Sequence of chain 1.W:
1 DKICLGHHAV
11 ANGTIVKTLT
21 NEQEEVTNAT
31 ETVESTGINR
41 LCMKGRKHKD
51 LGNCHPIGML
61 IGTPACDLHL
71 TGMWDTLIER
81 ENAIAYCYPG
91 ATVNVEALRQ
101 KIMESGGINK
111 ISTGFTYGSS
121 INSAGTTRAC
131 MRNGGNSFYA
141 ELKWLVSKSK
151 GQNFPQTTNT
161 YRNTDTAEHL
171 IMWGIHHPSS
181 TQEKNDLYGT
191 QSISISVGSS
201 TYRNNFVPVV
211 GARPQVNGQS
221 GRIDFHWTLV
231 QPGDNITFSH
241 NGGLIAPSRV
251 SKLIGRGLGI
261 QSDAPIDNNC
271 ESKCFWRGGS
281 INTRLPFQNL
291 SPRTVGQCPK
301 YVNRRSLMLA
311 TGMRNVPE

Sequence of chain 1.U:
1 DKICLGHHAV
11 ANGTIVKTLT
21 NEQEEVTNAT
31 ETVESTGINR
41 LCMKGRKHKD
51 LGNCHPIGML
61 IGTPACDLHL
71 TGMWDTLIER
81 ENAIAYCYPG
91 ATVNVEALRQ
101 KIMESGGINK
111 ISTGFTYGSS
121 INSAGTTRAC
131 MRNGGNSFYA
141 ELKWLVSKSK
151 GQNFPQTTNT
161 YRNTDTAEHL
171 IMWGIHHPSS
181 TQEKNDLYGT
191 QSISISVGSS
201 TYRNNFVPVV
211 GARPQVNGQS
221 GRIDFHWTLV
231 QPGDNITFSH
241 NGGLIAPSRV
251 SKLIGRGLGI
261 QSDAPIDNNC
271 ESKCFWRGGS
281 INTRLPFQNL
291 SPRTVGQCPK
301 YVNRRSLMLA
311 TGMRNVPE

Binding-site contacts:
Ligand atom O5 contacts residue ASN235 of chain 1.W at 1.8 Å (h-bond).
Ligand atom C5 contacts residue ARG162 of chain 1.W at 3.8 Å.
Ligand atom C1 contacts residue ARG162 of chain 1.W at 4.1 Å.
Ligand atom O7 contacts residue PRO214 of chain 1.U at 3.7 Å.
Ligand atom O6 contacts residue ARG162 of chain 1.W at 4.2 Å.
Ligand atom C8 contacts residue ASP234 of chain 1.W at 3.5 Å.
Ligand atom C7 contacts residue ASN235 of chain 1.W at 3.4 Å.
Ligand atom O7 contacts residue ASN235 of chain 1.W at 3.7 Å.
Ligand atom C8 contacts residue GLY233 of chain 1.W at 2.8 Å.
Ligand atom C6 contacts residue ASN235 of chain 1.W at 4.1 Å.
Ligand atom C8 contacts residue ASN235 of chain 1.W at 3.4 Å.
Ligand atom C1 contacts residue ASN235 of chain 1.W at 1.4 Å.
Ligand atom C7 contacts residue GLY233 of chain 1.W at 4.2 Å.
Ligand atom C3 contacts residue ASN235 of chain 1.W at 3.9 Å.
Ligand atom C2 contacts residue ASN235 of chain 1.W at 2.8 Å.
Ligand atom C4 contacts residue ASN235 of chain 1.W at 4.0 Å.
Ligand atom O5 contacts residue ARG162 of chain 1.W at 3.6 Å.
Ligand atom C6 contacts residue ARG162 of chain 1.W at 3.7 Å.
Ligand atom N2 contacts residue ASN235 of chain 1.W at 3.5 Å (h-bond).
Ligand atom C5 contacts residue ASN235 of chain 1.W at 3.1 Å.
Ligand atom O7 contacts residue ASP234 of chain 1.W at 4.5 Å.

This small molecule binds to this protein.
Small molecule (SMILES): CC(=O)N[C@@H]1[C@@H](O)[C@H](O)[C@@H](CO)O[C@H]1O